Binding-site contacts:
Ligand atom C5 contacts residue ASN220 of chain 1.G at 3.8 Å.
Ligand atom O5 contacts residue ASN208 of chain 1.G at 3.6 Å.
Ligand atom C6 contacts residue ASN208 of chain 1.G at 4.2 Å.
Ligand atom O5 contacts residue ASN220 of chain 1.G at 2.5 Å (h-bond).
Ligand atom C7 contacts residue ASN220 of chain 1.G at 3.4 Å.
Ligand atom C7 contacts residue VAL56 of chain 1.G at 4.2 Å (hydrophobic).
Ligand atom O6 contacts residue SER222 of chain 1.G at 3.7 Å.
Ligand atom C5 contacts residue VAL56 of chain 1.G at 4.1 Å (hydrophobic).
Ligand atom C1 contacts residue ASN208 of chain 1.G at 4.2 Å.
Ligand atom C4 contacts residue ASN220 of chain 1.G at 4.4 Å.
Ligand atom C8 contacts residue ASN220 of chain 1.G at 4.1 Å.
Ligand atom C3 contacts residue ASN220 of chain 1.G at 3.9 Å.
Ligand atom C8 contacts residue NAG1 of chain 1.CC at 4.3 Å.
Ligand atom O7 contacts residue VAL56 of chain 1.G at 3.9 Å.
Ligand atom C7 contacts residue NAG1 of chain 1.CC at 4.4 Å.
Ligand atom C1 contacts residue ASN220 of chain 1.G at 1.5 Å.
Ligand atom C7 contacts residue GLU54 of chain 1.G at 4.4 Å.
Ligand atom N2 contacts residue ASN220 of chain 1.G at 2.9 Å (h-bond).
Ligand atom O7 contacts residue ASN208 of chain 1.G at 4.4 Å.
Ligand atom C2 contacts residue ASN220 of chain 1.G at 2.6 Å.
Ligand atom C8 contacts residue GLU54 of chain 1.G at 3.5 Å.
Ligand atom C6 contacts residue VAL56 of chain 1.G at 4.3 Å (hydrophobic).
Ligand atom O7 contacts residue NAG1 of chain 1.CC at 3.7 Å.
Ligand atom O6 contacts residue ASN208 of chain 1.G at 3.5 Å (h-bond).
Ligand atom C8 contacts residue VAL56 of chain 1.G at 3.8 Å (hydrophobic).
Ligand atom O6 contacts residue VAL56 of chain 1.G at 3.7 Å.
Ligand atom O7 contacts residue ASN220 of chain 1.G at 3.5 Å (h-bond).
Ligand atom N2 contacts residue GLU54 of chain 1.G at 4.2 Å.

Sequence of chain 1.G:
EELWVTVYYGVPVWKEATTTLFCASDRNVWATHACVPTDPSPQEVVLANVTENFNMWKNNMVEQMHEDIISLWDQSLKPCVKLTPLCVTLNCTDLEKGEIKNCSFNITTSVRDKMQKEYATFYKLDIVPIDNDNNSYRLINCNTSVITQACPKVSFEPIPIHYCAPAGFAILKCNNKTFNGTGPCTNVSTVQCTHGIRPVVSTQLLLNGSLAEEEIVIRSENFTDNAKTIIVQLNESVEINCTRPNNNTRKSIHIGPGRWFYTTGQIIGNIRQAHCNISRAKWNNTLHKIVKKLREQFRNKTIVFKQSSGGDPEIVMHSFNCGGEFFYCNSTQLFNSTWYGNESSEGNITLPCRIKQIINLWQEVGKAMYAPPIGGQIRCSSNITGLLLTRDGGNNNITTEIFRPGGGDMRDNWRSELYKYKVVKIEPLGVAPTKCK

A small-molecule ligand and the protein it binds are described below.
Small molecule (SMILES): CC(=O)N[C@H]1[C@H](O[C@H]2[C@H](O)[C@@H](NC(C)=O)CO[C@@H]2CO)O[C@H](CO)[C@@H](O[C@@H]2O[C@H](CO)[C@@H](O)[C@H](O)[C@@H]2O)[C@@H]1O